Sequence of chain 1.E:
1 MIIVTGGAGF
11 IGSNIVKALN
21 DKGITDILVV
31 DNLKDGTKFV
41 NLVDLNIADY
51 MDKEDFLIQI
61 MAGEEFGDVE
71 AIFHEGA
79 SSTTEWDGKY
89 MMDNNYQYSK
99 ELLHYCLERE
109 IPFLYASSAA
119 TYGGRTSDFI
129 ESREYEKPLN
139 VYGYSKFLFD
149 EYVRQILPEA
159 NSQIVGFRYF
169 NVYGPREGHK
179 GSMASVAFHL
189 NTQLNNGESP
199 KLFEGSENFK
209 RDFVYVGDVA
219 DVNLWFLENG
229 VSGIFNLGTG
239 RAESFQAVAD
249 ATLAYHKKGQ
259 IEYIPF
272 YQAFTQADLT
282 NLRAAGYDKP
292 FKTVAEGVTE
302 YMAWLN

A protein and the small-molecule ligand that binds it are described below.
Small molecule (SMILES): Nc1ncnc2c1ncn2[C@@H]1O[C@H](CO[P](=O)(O)O[P](=O)(O)O[C@H]2O[C@H](CO)[C@@H](O)[C@H](O)[C@H]2O)[C@@H](O)[C@H]1O

Binding-site contacts:
Ligand atom N3 contacts residue PHE201 of chain 1.E at 3.8 Å.
Ligand atom C2 contacts residue VAL184 of chain 1.E at 4.0 Å (hydrophobic).
Ligand atom C5 contacts residue PHE201 of chain 1.E at 3.9 Å (hydrophobic).
Ligand atom O3B contacts residue ARG209 of chain 1.E at 3.7 Å.
Ligand atom PB contacts residue ARG209 of chain 1.E at 3.9 Å.
Ligand atom C6 contacts residue PHE201 of chain 1.E at 3.8 Å (hydrophobic).
Ligand atom O3D contacts residue SER180 of chain 1.E at 3.1 Å (h-bond).
Ligand atom N6 contacts residue PHE207 of chain 1.E at 4.0 Å.
Ligand atom O3B contacts residue GLN273 of chain 1.E at 3.3 Å (h-bond).
Ligand atom N1 contacts residue SER204 of chain 1.E at 3.9 Å.
Ligand atom O2B contacts residue ARG209 of chain 1.E at 2.8 Å (salt-bridge).
Ligand atom N3 contacts residue VAL184 of chain 1.E at 3.7 Å.
Ligand atom C2 contacts residue LEU200 of chain 1.E at 4.0 Å (hydrophobic).
Ligand atom N6 contacts residue PHE243 of chain 1.E at 3.1 Å.
Ligand atom N6 contacts residue SER204 of chain 1.E at 3.2 Å (h-bond).
Ligand atom C5 contacts residue VAL184 of chain 1.E at 3.9 Å (hydrophobic).
Ligand atom N7 contacts residue PHE201 of chain 1.E at 4.0 Å.
Ligand atom O2D contacts residue ALA182 of chain 1.E at 3.5 Å (h-bond).
Ligand atom O1A contacts residue TYR272 of chain 1.E at 3.8 Å.
Ligand atom O2D contacts residue HIS187 of chain 1.E at 3.1 Å (h-bond).
Ligand atom C4 contacts residue PHE201 of chain 1.E at 3.9 Å (hydrophobic).
Ligand atom N7 contacts residue TYR272 of chain 1.E at 3.0 Å (h-bond).
Ligand atom N6 contacts residue TYR272 of chain 1.E at 3.6 Å (h-bond).
Ligand atom C6 contacts residue PHE243 of chain 1.E at 3.7 Å (hydrophobic).
Ligand atom O2B contacts residue ASN169 of chain 1.E at 3.1 Å (h-bond).
Ligand atom C4 contacts residue VAL184 of chain 1.E at 3.6 Å (hydrophobic).
Ligand atom C5 contacts residue PHE243 of chain 1.E at 3.7 Å (hydrophobic).
Ligand atom C2 contacts residue PHE201 of chain 1.E at 3.8 Å (hydrophobic).
Ligand atom O2D contacts residue SER180 of chain 1.E at 3.1 Å (h-bond).
Ligand atom C5 contacts residue TYR272 of chain 1.E at 3.8 Å (hydrophobic).
Ligand atom O1A contacts residue ARG209 of chain 1.E at 3.1 Å (salt-bridge).
Ligand atom C8 contacts residue TYR272 of chain 1.E at 3.9 Å (hydrophobic).
Ligand atom O2A contacts residue THR81 of chain 1.E at 3.8 Å.
Ligand atom N1 contacts residue LEU200 of chain 1.E at 3.3 Å.
Ligand atom N1 contacts residue PHE201 of chain 1.E at 3.3 Å (h-bond).
Ligand atom C6 contacts residue SER204 of chain 1.E at 4.0 Å.
Ligand atom N9 contacts residue VAL184 of chain 1.E at 4.0 Å.
Ligand atom N7 contacts residue PHE243 of chain 1.E at 3.4 Å.
Ligand atom O3D contacts residue MET181 of chain 1.E at 4.0 Å.
Ligand atom N6 contacts residue PHE201 of chain 1.E at 4.0 Å.